Binding-site contacts:
Ligand atom OT1 contacts residue GLY141 of chain 2.B at 3.3 Å.
Ligand atom N contacts residue THR91 of chain 2.B at 2.9 Å (h-bond).
Ligand atom NE1 contacts residue LEU192 of chain 2.B at 3.6 Å.
Ligand atom OE2 contacts residue GLU193 of chain 2.B at 3.5 Å (salt-bridge).
Ligand atom OE1 contacts residue GLU193 of chain 2.B at 4.1 Å.
Ligand atom N contacts residue PRO89 of chain 2.B at 2.9 Å (h-bond).
Ligand atom CE2 contacts residue GLU13 of chain 2.B at 4.2 Å.
Ligand atom NE1 contacts residue GLU193 of chain 2.B at 3.0 Å (salt-bridge).
Ligand atom OE2 contacts residue MET196 of chain 2.B at 4.0 Å.
Ligand atom CE2 contacts residue TYR61 of chain 2.B at 3.3 Å (hydrophobic).
Ligand atom C contacts residue ARG96 of chain 2.B at 3.6 Å.
Ligand atom CE2 contacts residue MET196 of chain 2.B at 3.3 Å (hydrophobic).
Ligand atom CB contacts residue TYR61 of chain 2.B at 3.6 Å (hydrophobic).
Ligand atom CE2 contacts residue PRO89 of chain 2.B at 4.0 Å (hydrophobic).
Ligand atom CA contacts residue THR91 of chain 2.B at 3.5 Å.
Ligand atom OT1 contacts residue SER142 of chain 2.B at 3.1 Å (h-bond).
Ligand atom CD1 contacts residue THR143 of chain 2.B at 3.7 Å.
Ligand atom OT2 contacts residue PRO89 of chain 2.B at 3.9 Å.
Ligand atom OT1 contacts residue ARG96 of chain 2.B at 3.1 Å (salt-bridge).
Ligand atom OT2 contacts residue TYR61 of chain 2.B at 3.7 Å.
Ligand atom OT2 contacts residue THR91 of chain 2.B at 3.0 Å (h-bond).
Ligand atom C contacts residue SER142 of chain 2.B at 3.3 Å.
Ligand atom OT2 contacts residue SER142 of chain 2.B at 3.7 Å.
Ligand atom CD1 contacts residue GLU193 of chain 2.B at 3.6 Å.
Ligand atom C contacts residue TYR61 of chain 2.B at 3.7 Å (hydrophobic).
Ligand atom OT2 contacts residue ARG96 of chain 2.B at 2.9 Å (salt-bridge).
Ligand atom OT1 contacts residue TYR61 of chain 2.B at 3.4 Å.
Ligand atom CA contacts residue PRO89 of chain 2.B at 4.0 Å (hydrophobic).
Ligand atom OT2 contacts residue LEU90 of chain 2.B at 3.7 Å.
Ligand atom CA contacts residue SER142 of chain 2.B at 3.6 Å.
Ligand atom CE2 contacts residue TYR220 of chain 2.B at 3.8 Å (hydrophobic).
Ligand atom CA contacts residue GLU193 of chain 2.B at 3.4 Å.
Ligand atom CD2 contacts residue GLU193 of chain 2.B at 3.3 Å.
Ligand atom OE1 contacts residue THR143 of chain 2.B at 2.6 Å (h-bond).
Ligand atom N contacts residue GLU193 of chain 2.B at 2.7 Å (salt-bridge).
Ligand atom CG contacts residue GLU193 of chain 2.B at 3.4 Å.
Ligand atom CE2 contacts residue GLU193 of chain 2.B at 3.7 Å.
Ligand atom CB contacts residue GLU193 of chain 2.B at 4.0 Å.
Ligand atom C contacts residue THR91 of chain 2.B at 3.8 Å.
Ligand atom N contacts residue TYR220 of chain 2.B at 3.6 Å.

The protein below binds the small molecule below.
Small molecule (SMILES): Cc1onc(O)c1C[C@H](N)C(=O)O

Sequence of chain 2.B:
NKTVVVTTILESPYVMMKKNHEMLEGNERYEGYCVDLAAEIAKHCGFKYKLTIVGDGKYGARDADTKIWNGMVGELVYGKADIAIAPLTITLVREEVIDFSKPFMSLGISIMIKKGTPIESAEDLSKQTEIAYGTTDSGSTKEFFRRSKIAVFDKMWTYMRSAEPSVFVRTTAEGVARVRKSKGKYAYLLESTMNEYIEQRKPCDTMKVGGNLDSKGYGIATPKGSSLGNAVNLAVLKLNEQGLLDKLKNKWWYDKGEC